Sequence of chain 1.E:
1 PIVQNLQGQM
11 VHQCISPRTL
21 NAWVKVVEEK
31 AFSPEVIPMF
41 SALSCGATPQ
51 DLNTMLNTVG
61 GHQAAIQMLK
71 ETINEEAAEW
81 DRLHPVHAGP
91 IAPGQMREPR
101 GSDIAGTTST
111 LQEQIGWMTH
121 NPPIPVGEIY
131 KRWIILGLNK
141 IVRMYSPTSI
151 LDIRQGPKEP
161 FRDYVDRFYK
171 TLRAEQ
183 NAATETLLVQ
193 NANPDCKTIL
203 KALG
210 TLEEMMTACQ

Binding-site contacts:
Ligand atom C contacts residue ASN57 of chain 1.F at 3.7 Å.
Ligand atom N contacts residue ASN53 of chain 1.F at 3.4 Å (h-bond).
Ligand atom CA contacts residue ASN57 of chain 1.F at 3.7 Å.
Ligand atom CB contacts residue ASN74 of chain 1.F at 3.5 Å.
Ligand atom C contacts residue ASN57 of chain 1.F at 3.8 Å.
Ligand atom CA contacts residue ASN57 of chain 1.F at 3.6 Å.
Ligand atom CB contacts residue GLN67 of chain 1.F at 3.6 Å.
Ligand atom O contacts residue LYS70 of chain 1.F at 2.6 Å (salt-bridge).
Ligand atom O contacts residue LYS70 of chain 1.F at 3.8 Å.
Ligand atom N contacts residue THR107 of chain 1.F at 3.7 Å.
Ligand atom C contacts residue LYS70 of chain 1.F at 3.7 Å.
Ligand atom CB contacts residue ASN53 of chain 1.F at 3.4 Å.
Ligand atom O contacts residue ASN74 of chain 1.F at 2.9 Å (h-bond).
Ligand atom CD2 contacts residue LEU56 of chain 1.F at 3.6 Å (hydrophobic).
Ligand atom CZ contacts residue LYS70 of chain 1.F at 3.5 Å.
Ligand atom C contacts residue LYS70 of chain 1.F at 3.5 Å.
Ligand atom CE2 contacts residue ILE66 of chain 1.F at 3.6 Å (hydrophobic).
Ligand atom CG contacts residue GLN67 of chain 1.F at 3.5 Å.
Ligand atom CG2 contacts residue ASN74 of chain 1.F at 3.3 Å.
Ligand atom N contacts residue ASN57 of chain 1.F at 2.9 Å (h-bond).
Ligand atom O contacts residue ASN57 of chain 1.F at 3.1 Å (h-bond).
Ligand atom CD1 contacts residue TYR130 of chain 1.F at 3.7 Å (hydrophobic).
Ligand atom CE1 contacts residue LEU56 of chain 1.F at 3.8 Å (hydrophobic).
Ligand atom CB contacts residue ASN74 of chain 1.F at 3.5 Å.
Ligand atom CA contacts residue GLN67 of chain 1.F at 3.4 Å.
Ligand atom CD2 contacts residue THR107 of chain 1.F at 3.7 Å.
Ligand atom CD2 contacts residue ASN57 of chain 1.F at 3.2 Å.
Ligand atom CE1 contacts residue LYS70 of chain 1.F at 3.6 Å.
Ligand atom CG contacts residue ASN57 of chain 1.F at 3.8 Å.
Ligand atom CA contacts residue THR107 of chain 1.F at 3.8 Å.
Ligand atom CA contacts residue ASN53 of chain 1.F at 3.2 Å.
Ligand atom CE2 contacts residue LEU56 of chain 1.F at 3.6 Å (hydrophobic).
Ligand atom CB contacts residue ASN57 of chain 1.F at 3.6 Å.
Ligand atom O contacts residue THR107 of chain 1.F at 3.6 Å.
Ligand atom CD contacts residue THR107 of chain 1.F at 3.7 Å.
Ligand atom CB contacts residue ASN57 of chain 1.F at 3.5 Å.
Ligand atom N contacts residue LYS70 of chain 1.F at 3.7 Å.
Ligand atom N contacts residue LYS70 of chain 1.F at 3.6 Å.
Ligand atom N contacts residue ASN74 of chain 1.F at 3.2 Å (h-bond).
Ligand atom CA contacts residue ASN74 of chain 1.F at 3.5 Å.

This small molecule binds to this protein.
Small molecule (SMILES): CC(C)C[C@H](NC(=O)[C@@H](NC(=O)[C@@H]1CCCN1)C(C)C)C(=O)N[C@@H](Cc1ccccc1)C(=O)N1CCC[C@H]1C(=O)NCC(=O)N[C@@H](CCC(N)=O)C(=O)N1CCC[C@H]1C(=O)N[C@@H](Cc1ccccc1)C(=O)NCC(=O)N[C@@H](C)C(=O)N1CCC[C@H]1C(=O)N1CCC[C@H]1C(=O)N[C@@H](C)C=O

Sequence of chain 1.F:
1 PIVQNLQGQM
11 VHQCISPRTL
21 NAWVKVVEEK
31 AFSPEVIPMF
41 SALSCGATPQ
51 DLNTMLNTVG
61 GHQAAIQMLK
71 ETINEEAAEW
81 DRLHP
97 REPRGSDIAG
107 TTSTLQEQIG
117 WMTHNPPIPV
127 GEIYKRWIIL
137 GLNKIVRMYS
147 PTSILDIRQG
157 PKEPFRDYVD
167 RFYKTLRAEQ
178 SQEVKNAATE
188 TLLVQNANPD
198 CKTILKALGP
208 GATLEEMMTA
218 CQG